Sequence of chain 17.A:
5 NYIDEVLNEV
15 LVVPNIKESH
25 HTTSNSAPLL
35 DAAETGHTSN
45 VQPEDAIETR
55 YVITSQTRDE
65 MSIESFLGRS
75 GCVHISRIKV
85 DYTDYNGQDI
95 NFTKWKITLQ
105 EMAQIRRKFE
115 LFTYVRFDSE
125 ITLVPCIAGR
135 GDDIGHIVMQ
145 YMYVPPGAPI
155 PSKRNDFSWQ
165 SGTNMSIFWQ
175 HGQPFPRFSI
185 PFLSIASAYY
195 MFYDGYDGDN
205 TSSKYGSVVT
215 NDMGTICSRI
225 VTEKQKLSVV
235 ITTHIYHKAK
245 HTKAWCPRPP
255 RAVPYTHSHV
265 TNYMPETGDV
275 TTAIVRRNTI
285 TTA

The protein below binds the small molecule below.
Small molecule (SMILES): Cc1cc(CCCCCOc2c(Cl)cc(C3=NCCO3)cc2Cl)on1

Binding-site contacts:
Ligand atom C6B contacts residue ILE125 of chain 17.A at 3.6 Å (hydrophobic).
Ligand atom CL2 contacts residue LEU187 of chain 17.A at 3.9 Å.
Ligand atom CL1 contacts residue ILE239 of chain 17.A at 3.8 Å.
Ligand atom C5A contacts residue TYR147 of chain 17.A at 4.1 Å (hydrophobic).
Ligand atom CL2 contacts residue TYR147 of chain 17.A at 3.4 Å.
Ligand atom C31 contacts residue GLN104 of chain 17.A at 3.6 Å.
Ligand atom O1A contacts residue ILE220 of chain 17.A at 3.6 Å.
Ligand atom C4A contacts residue LEU127 of chain 17.A at 4.0 Å (hydrophobic).
Ligand atom C5A contacts residue TYR145 of chain 17.A at 3.8 Å (hydrophobic).
Ligand atom C1B contacts residue ILE125 of chain 17.A at 3.1 Å (hydrophobic).
Ligand atom CL2 contacts residue ILE184 of chain 17.A at 3.9 Å.
Ligand atom C5B contacts residue ILE125 of chain 17.A at 3.9 Å (hydrophobic).
Ligand atom C4B contacts residue ILE125 of chain 17.A at 3.9 Å (hydrophobic).
Ligand atom C6B contacts residue ILE184 of chain 17.A at 4.1 Å (hydrophobic).
Ligand atom C5B contacts residue TYR147 of chain 17.A at 3.9 Å (hydrophobic).
Ligand atom O1A contacts residue TYR147 of chain 17.A at 4.0 Å.
Ligand atom CL1 contacts residue ILE125 of chain 17.A at 3.5 Å.
Ligand atom C2A contacts residue ILE220 of chain 17.A at 3.8 Å (hydrophobic).
Ligand atom N3A contacts residue LEU127 of chain 17.A at 4.1 Å.
Ligand atom O1B contacts residue ILE125 of chain 17.A at 3.5 Å.
Ligand atom C5A contacts residue MET146 of chain 17.A at 3.7 Å (hydrophobic).
Ligand atom C2C contacts residue MET217 of chain 17.A at 3.7 Å (hydrophobic).
Ligand atom C4C contacts residue MET217 of chain 17.A at 4.2 Å (hydrophobic).
Ligand atom C1C contacts residue LEU103 of chain 17.A at 4.1 Å (hydrophobic).
Ligand atom C5 contacts residue LEU103 of chain 17.A at 3.8 Å (hydrophobic).
Ligand atom N2 contacts residue ASN215 of chain 17.A at 3.7 Å.
Ligand atom N3A contacts residue PHE182 of chain 17.A at 4.0 Å.
Ligand atom C5A contacts residue ILE220 of chain 17.A at 3.9 Å (hydrophobic).
Ligand atom C4B contacts residue ILE220 of chain 17.A at 4.0 Å (hydrophobic).
Ligand atom C3B contacts residue ILE220 of chain 17.A at 4.2 Å (hydrophobic).
Ligand atom C3B contacts residue ILE125 of chain 17.A at 3.5 Å (hydrophobic).
Ligand atom C2A contacts residue PHE182 of chain 17.A at 4.2 Å (hydrophobic).
Ligand atom C4A contacts residue ILE220 of chain 17.A at 4.1 Å (hydrophobic).
Ligand atom C3 contacts residue LEU103 of chain 17.A at 4.1 Å (hydrophobic).
Ligand atom N2 contacts residue THR102 of chain 17.A at 4.2 Å.
Ligand atom C4 contacts residue LEU103 of chain 17.A at 3.4 Å (hydrophobic).
Ligand atom O1 contacts residue MET217 of chain 17.A at 4.2 Å.
Ligand atom C4A contacts residue TYR145 of chain 17.A at 3.3 Å (hydrophobic).
Ligand atom C31 contacts residue MET195 of chain 17.A at 3.5 Å (hydrophobic).
Ligand atom C2B contacts residue ILE125 of chain 17.A at 3.1 Å (hydrophobic).